The small molecule below binds the protein below.
Small molecule (SMILES): CC(=O)N[C@H]1[C@@H](O)[C@H](n2ccc(=O)[nH]c2=O)O[C@@H]1CO

Binding-site contacts:
Ligand atom N3' contacts residue VAL118 of chain 1.A at 3.8 Å.
Ligand atom O8' contacts residue HIS119 of chain 1.A at 2.7 Å (h-bond).
Ligand atom C8' contacts residue HIS119 of chain 1.A at 2.5 Å.
Ligand atom C8' contacts residue VAL118 of chain 1.A at 4.0 Å (hydrophobic).
Ligand atom C9' contacts residue VAL118 of chain 1.A at 3.5 Å (hydrophobic).
Ligand atom C9' contacts residue HIS119 of chain 1.A at 1.5 Å.
Ligand atom N3' contacts residue HIS119 of chain 1.A at 3.6 Å.

Sequence of chain 1.A:
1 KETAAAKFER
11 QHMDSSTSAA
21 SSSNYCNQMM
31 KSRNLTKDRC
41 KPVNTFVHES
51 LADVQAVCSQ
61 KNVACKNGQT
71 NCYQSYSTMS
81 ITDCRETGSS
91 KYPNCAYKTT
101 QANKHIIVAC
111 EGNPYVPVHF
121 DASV